Binding-site contacts:
Ligand atom C8 contacts residue ILE210 of chain 1.E at 3.9 Å (hydrophobic).
Ligand atom O3 contacts residue TRP197 of chain 1.E at 3.5 Å.
Ligand atom C6 contacts residue PRO481 of chain 1.E at 4.0 Å (hydrophobic).
Ligand atom O2 contacts residue TRP197 of chain 1.E at 3.4 Å.
Ligand atom C8 contacts residue PHE478 of chain 1.E at 4.0 Å (hydrophobic).
Ligand atom C3 contacts residue TRP197 of chain 1.E at 3.7 Å (hydrophobic).
Ligand atom O3 contacts residue LYS192 of chain 1.E at 3.9 Å.
Ligand atom C3 contacts residue PRO479 of chain 1.E at 3.8 Å (hydrophobic).
Ligand atom C6 contacts residue PHE212 of chain 1.E at 3.8 Å (hydrophobic).
Ligand atom O5 contacts residue TRP197 of chain 1.E at 3.4 Å (h-bond).
Ligand atom C3 contacts residue PHE480 of chain 1.E at 3.8 Å (hydrophobic).
Ligand atom O6 contacts residue GLY482 of chain 1.E at 4.0 Å.
Ligand atom O3 contacts residue PRO479 of chain 1.E at 3.5 Å (h-bond).
Ligand atom C5 contacts residue ASN141 of chain 1.E at 3.6 Å.
Ligand atom O3 contacts residue PRO481 of chain 1.E at 3.6 Å.
Ligand atom O3 contacts residue PHE480 of chain 1.E at 3.7 Å.
Ligand atom C7 contacts residue PRO479 of chain 1.E at 3.4 Å (hydrophobic).
Ligand atom O6 contacts residue PHE212 of chain 1.E at 3.7 Å.
Ligand atom O6 contacts residue TRP197 of chain 1.E at 3.5 Å (h-bond).
Ligand atom C8 contacts residue PRO476 of chain 1.E at 3.7 Å (hydrophobic).
Ligand atom C1 contacts residue PHE480 of chain 1.E at 4.1 Å (hydrophobic).
Ligand atom O5 contacts residue PHE480 of chain 1.E at 3.6 Å.
Ligand atom C2 contacts residue ASN141 of chain 1.E at 2.4 Å.
Ligand atom C5 contacts residue PHE212 of chain 1.E at 3.5 Å (hydrophobic).
Ligand atom C8 contacts residue PRO479 of chain 1.E at 3.2 Å (hydrophobic).
Ligand atom N2 contacts residue PRO479 of chain 1.E at 3.2 Å (h-bond).
Ligand atom N2 contacts residue ASN141 of chain 1.E at 2.9 Å (h-bond).
Ligand atom C7 contacts residue ASN194 of chain 1.E at 4.0 Å.
Ligand atom O6 contacts residue PRO481 of chain 1.E at 3.2 Å.
Ligand atom O4 contacts residue TRP197 of chain 1.E at 3.5 Å.
Ligand atom O5 contacts residue ASN141 of chain 1.E at 2.3 Å (h-bond).
Ligand atom C1 contacts residue ASN141 of chain 1.E at 1.4 Å.
Ligand atom O7 contacts residue PHE212 of chain 1.E at 3.9 Å.
Ligand atom O7 contacts residue ASN194 of chain 1.E at 3.5 Å (h-bond).
Ligand atom C3 contacts residue ASN141 of chain 1.E at 3.8 Å.
Ligand atom C6 contacts residue PHE480 of chain 1.E at 4.0 Å (hydrophobic).
Ligand atom O7 contacts residue LYS192 of chain 1.E at 3.4 Å.
Ligand atom C8 contacts residue ASN194 of chain 1.E at 3.9 Å.
Ligand atom C7 contacts residue ASN141 of chain 1.E at 3.7 Å.
Ligand atom O4 contacts residue PHE480 of chain 1.E at 3.5 Å.

Sequence of chain 1.E:
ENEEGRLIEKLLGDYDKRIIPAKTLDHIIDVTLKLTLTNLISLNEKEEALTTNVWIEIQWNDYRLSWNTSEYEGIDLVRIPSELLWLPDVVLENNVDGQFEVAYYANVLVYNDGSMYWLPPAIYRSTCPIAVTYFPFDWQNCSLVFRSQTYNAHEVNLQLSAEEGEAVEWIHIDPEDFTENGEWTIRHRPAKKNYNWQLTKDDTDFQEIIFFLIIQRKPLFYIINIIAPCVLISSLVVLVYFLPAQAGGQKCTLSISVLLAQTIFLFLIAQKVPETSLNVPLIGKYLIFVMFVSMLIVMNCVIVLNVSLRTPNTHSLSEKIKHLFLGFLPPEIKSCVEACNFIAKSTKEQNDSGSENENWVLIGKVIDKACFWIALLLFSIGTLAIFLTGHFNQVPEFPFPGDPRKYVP

A small-molecule ligand and the protein it binds are described below.
Small molecule (SMILES): CC(=O)N[C@H]1[C@H](O[C@H]2[C@H](O)[C@@H](NC(C)=O)CO[C@@H]2CO)O[C@H](CO)[C@@H](O[C@@H]2O[C@H](CO[C@H]3O[C@H](CO[C@H]4O[C@H](CO)[C@@H](O)[C@H](O)[C@@H]4O)[C@@H](O)[C@H](O)[C@@H]3O)[C@@H](O)[C@H](O)[C@@H]2O)[C@@H]1O